Binding-site contacts:
Ligand atom OXT contacts residue GLN156 of chain 1.A at 3.0 Å (h-bond).
Ligand atom CA contacts residue GLN156 of chain 1.A at 4.4 Å.
Ligand atom CA contacts residue SO41 of chain 1.F at 3.6 Å.
Ligand atom SG contacts residue GLY160 of chain 1.A at 3.6 Å.
Ligand atom C contacts residue GLN156 of chain 1.A at 3.6 Å.
Ligand atom CB contacts residue GLY160 of chain 1.A at 3.2 Å.
Ligand atom OXT contacts residue CYS129 of chain 1.A at 4.0 Å.
Ligand atom C contacts residue CYS129 of chain 1.A at 4.2 Å (hydrophobic).
Ligand atom C contacts residue HIS255 of chain 1.A at 3.9 Å.
Ligand atom CB contacts residue SO41 of chain 1.F at 3.3 Å.
Ligand atom CA contacts residue GLU223 of chain 1.A at 3.9 Å.
Ligand atom CA contacts residue CYS129 of chain 1.A at 3.3 Å (hydrophobic).
Ligand atom OXT contacts residue GLY160 of chain 1.A at 3.5 Å.
Ligand atom SG contacts residue CYS129 of chain 1.A at 2.0 Å (h-bond).
Ligand atom O contacts residue ARG248 of chain 1.A at 2.9 Å (salt-bridge).
Ligand atom SG contacts residue HIS255 of chain 1.A at 3.5 Å (h-bond).
Ligand atom O contacts residue GLY160 of chain 1.A at 3.8 Å.
Ligand atom OXT contacts residue THR130 of chain 1.A at 4.5 Å.
Ligand atom N contacts residue GLY160 of chain 1.A at 4.5 Å.
Ligand atom CA contacts residue HIS255 of chain 1.A at 4.2 Å.
Ligand atom CA contacts residue ASN128 of chain 1.A at 4.3 Å.
Ligand atom OXT contacts residue HIS255 of chain 1.A at 2.8 Å (h-bond).
Ligand atom O contacts residue GLN156 of chain 1.A at 3.9 Å.
Ligand atom OXT contacts residue ALA157 of chain 1.A at 4.4 Å.
Ligand atom SG contacts residue SO41 of chain 1.F at 3.9 Å.
Ligand atom CB contacts residue CYS129 of chain 1.A at 3.0 Å (hydrophobic).
Ligand atom C contacts residue GLY160 of chain 1.A at 3.7 Å.
Ligand atom CA contacts residue GLY160 of chain 1.A at 4.0 Å.
Ligand atom N contacts residue ASN128 of chain 1.A at 4.0 Å.
Ligand atom N contacts residue CYS129 of chain 1.A at 4.4 Å.
Ligand atom C contacts residue ARG248 of chain 1.A at 3.4 Å.
Ligand atom OXT contacts residue ARG248 of chain 1.A at 2.8 Å (salt-bridge).
Ligand atom N contacts residue GLU223 of chain 1.A at 2.9 Å (salt-bridge).
Ligand atom N contacts residue SO41 of chain 1.F at 2.7 Å (h-bond).
Ligand atom SG contacts residue ASN324 of chain 1.A at 3.9 Å.
Ligand atom O contacts residue GLU223 of chain 1.A at 4.4 Å.
Ligand atom C contacts residue GLU223 of chain 1.A at 4.4 Å.
Ligand atom CB contacts residue HIS255 of chain 1.A at 4.4 Å.

A protein and the small-molecule ligand that binds it are described below.
Small molecule (SMILES): N[C@@H](CS)C(=O)O

Sequence of chain 1.A:
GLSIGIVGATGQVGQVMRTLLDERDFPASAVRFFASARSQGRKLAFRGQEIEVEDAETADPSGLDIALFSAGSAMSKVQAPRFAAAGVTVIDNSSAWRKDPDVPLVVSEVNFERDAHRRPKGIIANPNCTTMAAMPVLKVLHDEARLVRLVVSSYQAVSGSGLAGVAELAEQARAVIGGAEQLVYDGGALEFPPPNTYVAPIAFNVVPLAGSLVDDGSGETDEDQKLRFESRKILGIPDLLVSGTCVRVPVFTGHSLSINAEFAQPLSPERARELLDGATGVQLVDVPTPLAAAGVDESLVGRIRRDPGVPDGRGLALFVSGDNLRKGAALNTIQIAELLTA